Sequence of chain 1.E:
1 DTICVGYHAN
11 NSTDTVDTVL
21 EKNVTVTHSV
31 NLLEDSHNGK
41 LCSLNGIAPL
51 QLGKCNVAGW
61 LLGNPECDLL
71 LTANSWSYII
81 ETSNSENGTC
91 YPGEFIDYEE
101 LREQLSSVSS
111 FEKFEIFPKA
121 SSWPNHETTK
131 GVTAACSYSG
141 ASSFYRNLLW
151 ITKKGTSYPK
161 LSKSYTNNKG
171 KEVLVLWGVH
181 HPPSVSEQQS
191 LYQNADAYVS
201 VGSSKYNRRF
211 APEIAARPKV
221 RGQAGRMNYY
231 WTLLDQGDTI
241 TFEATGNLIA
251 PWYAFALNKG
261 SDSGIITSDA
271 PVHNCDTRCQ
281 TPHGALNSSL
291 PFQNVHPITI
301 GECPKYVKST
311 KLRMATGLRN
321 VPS

Binding-site contacts:
Ligand atom C8 contacts residue ASN87 of chain 1.E at 4.3 Å.
Ligand atom O6 contacts residue GLU86 of chain 1.E at 2.6 Å (salt-bridge).
Ligand atom N2 contacts residue GLU66 of chain 1.E at 3.8 Å.
Ligand atom O5 contacts residue ASN87 of chain 1.E at 2.4 Å (h-bond).
Ligand atom N2 contacts residue ARG221 of chain 1.E at 4.4 Å.
Ligand atom C5 contacts residue ASN87 of chain 1.E at 3.5 Å.
Ligand atom C6 contacts residue GLU86 of chain 1.E at 3.5 Å.
Ligand atom C2 contacts residue ASN87 of chain 1.E at 2.5 Å.
Ligand atom C3 contacts residue ARG221 of chain 1.E at 4.5 Å.
Ligand atom C2 contacts residue ARG221 of chain 1.E at 4.0 Å.
Ligand atom C3 contacts residue ASN87 of chain 1.E at 3.6 Å.
Ligand atom C4 contacts residue ASN87 of chain 1.E at 4.1 Å.
Ligand atom C7 contacts residue ARG221 of chain 1.E at 3.6 Å.
Ligand atom O7 contacts residue ALA135 of chain 1.E at 4.2 Å.
Ligand atom C6 contacts residue ARG221 of chain 1.E at 4.0 Å.
Ligand atom O5 contacts residue ARG221 of chain 1.E at 4.3 Å.
Ligand atom O5 contacts residue GLU86 of chain 1.E at 4.3 Å.
Ligand atom O3 contacts residue ARG221 of chain 1.E at 3.8 Å.
Ligand atom C8 contacts residue GLU66 of chain 1.E at 3.6 Å.
Ligand atom N2 contacts residue ASN87 of chain 1.E at 2.7 Å (h-bond).
Ligand atom C8 contacts residue ASN64 of chain 1.E at 3.2 Å.
Ligand atom C7 contacts residue GLU66 of chain 1.E at 4.0 Å.
Ligand atom O7 contacts residue ARG221 of chain 1.E at 2.6 Å (salt-bridge).
Ligand atom C1 contacts residue ASN87 of chain 1.E at 1.4 Å.
Ligand atom C8 contacts residue CYS90 of chain 1.E at 3.7 Å (hydrophobic).
Ligand atom C7 contacts residue ASN87 of chain 1.E at 3.8 Å.
Ligand atom C8 contacts residue ARG221 of chain 1.E at 4.4 Å.
Ligand atom O6 contacts residue ARG221 of chain 1.E at 4.5 Å.

The small molecule below binds the protein below.
Small molecule (SMILES): CC(=O)N[C@H]1[C@H](O[C@H]2[C@H](O)[C@@H](NC(C)=O)CO[C@@H]2CO)O[C@H](CO)[C@@H](O[C@@H]2O[C@H](CO[C@H]3O[C@H](CO)[C@@H](O)[C@H](O)[C@@H]3O)[C@@H](O)[C@H](O[C@H]3O[C@H](CO)[C@@H](O)[C@H](O)[C@@H]3O)[C@@H]2O)[C@@H]1O